Sequence of chain 4.A:
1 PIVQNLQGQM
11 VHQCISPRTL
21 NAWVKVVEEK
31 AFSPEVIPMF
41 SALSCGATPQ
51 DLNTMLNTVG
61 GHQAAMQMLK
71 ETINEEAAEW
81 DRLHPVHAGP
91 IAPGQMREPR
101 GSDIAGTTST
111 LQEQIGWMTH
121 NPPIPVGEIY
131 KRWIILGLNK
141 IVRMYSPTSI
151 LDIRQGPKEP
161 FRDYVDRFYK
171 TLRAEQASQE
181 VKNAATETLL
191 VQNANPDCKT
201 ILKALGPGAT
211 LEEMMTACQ

Sequence of chain 3.A:
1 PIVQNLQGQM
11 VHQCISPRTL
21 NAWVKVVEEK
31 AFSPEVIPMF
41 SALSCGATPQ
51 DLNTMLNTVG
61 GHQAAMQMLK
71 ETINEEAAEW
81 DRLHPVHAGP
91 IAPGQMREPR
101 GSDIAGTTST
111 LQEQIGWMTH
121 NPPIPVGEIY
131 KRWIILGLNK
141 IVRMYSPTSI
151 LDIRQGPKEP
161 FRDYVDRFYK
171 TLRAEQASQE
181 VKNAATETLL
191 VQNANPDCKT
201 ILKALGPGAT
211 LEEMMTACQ

This small molecule binds to this protein.
Small molecule (SMILES): O=c1[nH]ccn1Cc1ccccc1

Binding-site contacts:
Ligand atom C11 contacts residue EDO1 of chain 4.E at 4.1 Å.
Ligand atom C04 contacts residue LEU56 of chain 4.A at 3.9 Å (hydrophobic).
Ligand atom C11 contacts residue LYS70 of chain 4.A at 3.9 Å.
Ligand atom C13 contacts residue LYS70 of chain 4.A at 4.0 Å.
Ligand atom N06 contacts residue LYS70 of chain 4.A at 4.2 Å.
Ligand atom C11 contacts residue GLN179 of chain 3.A at 4.3 Å.
Ligand atom N03 contacts residue LYS70 of chain 4.A at 3.7 Å.
Ligand atom C09 contacts residue EDO1 of chain 4.E at 3.7 Å.
Ligand atom C12 contacts residue LYS70 of chain 4.A at 3.7 Å.
Ligand atom N06 contacts residue ASN53 of chain 4.A at 3.5 Å (h-bond).
Ligand atom C08 contacts residue LYS70 of chain 4.A at 4.2 Å.
Ligand atom C10 contacts residue LYS70 of chain 4.A at 3.8 Å.
Ligand atom C05 contacts residue LYS70 of chain 4.A at 3.6 Å.
Ligand atom C11 contacts residue ASN74 of chain 4.A at 3.7 Å.
Ligand atom C09 contacts residue LYS70 of chain 4.A at 4.1 Å.
Ligand atom C05 contacts residue LEU56 of chain 4.A at 4.1 Å (hydrophobic).
Ligand atom N06 contacts residue TYR130 of chain 4.A at 3.7 Å.
Ligand atom C02 contacts residue ASN57 of chain 4.A at 3.3 Å.
Ligand atom C12 contacts residue GLN179 of chain 3.A at 3.9 Å.
Ligand atom C02 contacts residue ASN53 of chain 4.A at 3.7 Å.
Ligand atom C10 contacts residue ASN74 of chain 4.A at 3.3 Å.
Ligand atom O01 contacts residue ASN57 of chain 4.A at 3.1 Å (h-bond).
Ligand atom C05 contacts residue ILE73 of chain 4.A at 3.8 Å (hydrophobic).
Ligand atom C07 contacts residue TYR130 of chain 4.A at 3.2 Å (hydrophobic).
Ligand atom C08 contacts residue THR107 of chain 4.A at 4.0 Å.
Ligand atom C05 contacts residue ASN53 of chain 4.A at 4.3 Å.
Ligand atom C05 contacts residue TYR130 of chain 4.A at 4.0 Å (hydrophobic).
Ligand atom N03 contacts residue ASN57 of chain 4.A at 2.7 Å (h-bond).
Ligand atom C02 contacts residue LYS70 of chain 4.A at 4.0 Å.
Ligand atom N03 contacts residue LEU56 of chain 4.A at 4.0 Å.
Ligand atom O01 contacts residue ASN53 of chain 4.A at 3.8 Å.
Ligand atom C10 contacts residue ILE73 of chain 4.A at 4.1 Å (hydrophobic).
Ligand atom C04 contacts residue ASN57 of chain 4.A at 4.1 Å.
Ligand atom C07 contacts residue THR107 of chain 4.A at 4.0 Å.
Ligand atom C09 contacts residue ILE73 of chain 4.A at 3.7 Å (hydrophobic).
Ligand atom C08 contacts residue TYR130 of chain 4.A at 4.3 Å (hydrophobic).
Ligand atom C07 contacts residue ASN53 of chain 4.A at 3.4 Å.
Ligand atom C10 contacts residue EDO1 of chain 4.E at 3.5 Å.
Ligand atom C13 contacts residue THR107 of chain 4.A at 4.0 Å.
Ligand atom C04 contacts residue LYS70 of chain 4.A at 3.7 Å.